Binding-site contacts:
Ligand atom C1' contacts residue GLY67 of chain 17.B at 4.4 Å.
Ligand atom OP1 contacts residue ARG208 of chain 16.C at 4.1 Å.
Ligand atom O2' contacts residue GLY67 of chain 17.B at 3.3 Å (h-bond).
Ligand atom OP1 contacts residue ARG208 of chain 17.B at 4.1 Å.
Ligand atom N3 contacts residue ARG65 of chain 17.B at 4.1 Å.
Ligand atom P contacts residue ARG208 of chain 16.C at 4.5 Å.
Ligand atom OP2 contacts residue ARG208 of chain 16.C at 4.4 Å.
Ligand atom O2' contacts residue ARG208 of chain 17.B at 4.1 Å.
Ligand atom O2' contacts residue ARG65 of chain 17.B at 4.3 Å.
Ligand atom O5' contacts residue ARG208 of chain 16.C at 4.0 Å.
Ligand atom OP1 contacts residue SER211 of chain 17.B at 4.3 Å.
Ligand atom O2' contacts residue ALA66 of chain 17.B at 3.6 Å.

A protein and the small-molecule ligand that binds it are described below.
Small molecule (SMILES): Nc1ncnc2c1ncn2[C@@H]1O[C@H](CO[P](=O)(O)O[C@H]2[C@@H](O)[C@H](n3cnc4c(N)ncnc43)O[C@@H]2CO[P](=O)(O)O[C@H]2[C@@H](O)[C@H](n3cnc4c(N)ncnc43)O[C@@H]2CO)[C@@H](O)[C@H]1O

Sequence of chain 16.C:
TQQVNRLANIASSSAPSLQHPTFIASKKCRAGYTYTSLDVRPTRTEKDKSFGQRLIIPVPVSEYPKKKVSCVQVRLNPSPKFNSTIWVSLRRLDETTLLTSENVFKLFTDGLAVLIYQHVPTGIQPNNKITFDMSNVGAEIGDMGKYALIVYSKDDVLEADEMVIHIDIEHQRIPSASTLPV

Sequence of chain 17.B:
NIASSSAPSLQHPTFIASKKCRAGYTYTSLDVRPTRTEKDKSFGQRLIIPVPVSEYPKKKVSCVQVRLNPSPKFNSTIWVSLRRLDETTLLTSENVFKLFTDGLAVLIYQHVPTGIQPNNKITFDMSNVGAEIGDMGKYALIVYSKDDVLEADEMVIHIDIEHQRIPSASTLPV